This protein binds this small molecule.
Small molecule (SMILES): Nc1ncnc2c1ncn2[C@@H]1O[C@H](CO[P](=O)(O)O[P](=O)(O)NP(=O)(O)O)[C@@H](O)[C@H]1O

Sequence of chain 1.A:
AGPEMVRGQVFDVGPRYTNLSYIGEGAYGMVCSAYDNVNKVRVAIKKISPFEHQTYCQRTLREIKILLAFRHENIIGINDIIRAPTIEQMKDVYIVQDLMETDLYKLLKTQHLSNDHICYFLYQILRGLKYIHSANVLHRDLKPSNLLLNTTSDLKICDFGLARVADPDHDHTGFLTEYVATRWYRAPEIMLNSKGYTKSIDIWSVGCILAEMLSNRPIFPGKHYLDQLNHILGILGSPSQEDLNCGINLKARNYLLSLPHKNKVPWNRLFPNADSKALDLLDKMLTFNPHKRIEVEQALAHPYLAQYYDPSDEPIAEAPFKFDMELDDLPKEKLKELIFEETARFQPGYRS

Binding-site contacts:
Ligand atom O2B contacts residue GLY36 of chain 1.A at 3.2 Å.
Ligand atom O4' contacts residue VAL41 of chain 1.A at 3.5 Å.
Ligand atom N6 contacts residue ASP108 of chain 1.A at 2.9 Å (salt-bridge).
Ligand atom O3G contacts residue ASN156 of chain 1.A at 3.8 Å.
Ligand atom C3' contacts residue ASP113 of chain 1.A at 3.7 Å.
Ligand atom N6 contacts residue ALA54 of chain 1.A at 3.6 Å.
Ligand atom O3G contacts residue ASP169 of chain 1.A at 2.8 Å (salt-bridge).
Ligand atom C6 contacts residue ALA54 of chain 1.A at 3.6 Å (hydrophobic).
Ligand atom O1G contacts residue ALA37 of chain 1.A at 3.0 Å (h-bond).
Ligand atom N3B contacts residue ASP169 of chain 1.A at 2.8 Å (salt-bridge).
Ligand atom O2' contacts residue ASP113 of chain 1.A at 2.5 Å (salt-bridge).
Ligand atom C5 contacts residue LEU158 of chain 1.A at 3.7 Å (hydrophobic).
Ligand atom O2A contacts residue LYS56 of chain 1.A at 3.2 Å (salt-bridge).
Ligand atom O1B contacts residue LYS56 of chain 1.A at 3.2 Å (salt-bridge).
Ligand atom C2 contacts residue MET110 of chain 1.A at 3.2 Å (hydrophobic).
Ligand atom N6 contacts residue GLN107 of chain 1.A at 3.0 Å (h-bond).
Ligand atom O2B contacts residue ALA37 of chain 1.A at 3.1 Å (h-bond).
Ligand atom O1B contacts residue ASP169 of chain 1.A at 3.0 Å (salt-bridge).
Ligand atom N1 contacts residue MET110 of chain 1.A at 3.0 Å (h-bond).
Ligand atom N6 contacts residue LEU158 of chain 1.A at 3.6 Å.
Ligand atom N1 contacts residue ALA54 of chain 1.A at 3.6 Å.
Ligand atom O3' contacts residue SER155 of chain 1.A at 3.0 Å (h-bond).
Ligand atom PB contacts residue ASP169 of chain 1.A at 3.7 Å.
Ligand atom O2B contacts residue GLY39 of chain 1.A at 3.4 Å (h-bond).
Ligand atom N1 contacts residue ASP108 of chain 1.A at 3.7 Å.
Ligand atom O2A contacts residue ASP169 of chain 1.A at 3.8 Å.
Ligand atom C6 contacts residue ASP108 of chain 1.A at 3.8 Å.
Ligand atom C2' contacts residue ASP113 of chain 1.A at 3.4 Å.
Ligand atom O1A contacts residue ASP169 of chain 1.A at 3.7 Å.
Ligand atom C6 contacts residue LEU158 of chain 1.A at 3.6 Å (hydrophobic).
Ligand atom O2' contacts residue LYS116 of chain 1.A at 3.1 Å (salt-bridge).
Ligand atom O3G contacts residue LYS153 of chain 1.A at 2.7 Å (salt-bridge).
Ligand atom C4 contacts residue LEU158 of chain 1.A at 3.7 Å (hydrophobic).
Ligand atom N7 contacts residue GLN107 of chain 1.A at 3.7 Å.
Ligand atom O3' contacts residue ASP113 of chain 1.A at 3.0 Å (salt-bridge).
Ligand atom O2B contacts residue TYR38 of chain 1.A at 2.7 Å (h-bond).
Ligand atom O2G contacts residue GLY36 of chain 1.A at 3.9 Å.
Ligand atom O1A contacts residue ASN156 of chain 1.A at 3.8 Å.
Ligand atom PG contacts residue ASP169 of chain 1.A at 3.5 Å.
Ligand atom O1G contacts residue GLY36 of chain 1.A at 3.4 Å.